Binding-site contacts:
Ligand atom O2 contacts residue PHE322 of chain 1.A at 3.5 Å.
Ligand atom C2 contacts residue TYR321 of chain 1.A at 3.6 Å (hydrophobic).
Ligand atom O7 contacts residue ASN213 of chain 1.A at 3.3 Å (h-bond).
Ligand atom C3 contacts residue ASP309 of chain 1.A at 3.7 Å.
Ligand atom O4 contacts residue GLU283 of chain 1.A at 2.6 Å (salt-bridge).
Ligand atom O3 contacts residue LYS304 of chain 1.B at 2.9 Å (salt-bridge).
Ligand atom O3 contacts residue LYS214 of chain 1.A at 3.0 Å (salt-bridge).
Ligand atom O7 contacts residue LYS214 of chain 1.A at 3.7 Å.
Ligand atom C2 contacts residue TYR321 of chain 1.A at 3.7 Å (hydrophobic).
Ligand atom O4 contacts residue LYS214 of chain 1.A at 3.0 Å (salt-bridge).
Ligand atom C5 contacts residue TRP319 of chain 1.A at 3.7 Å (hydrophobic).
Ligand atom O5 contacts residue LYS214 of chain 1.A at 3.3 Å (salt-bridge).
Ligand atom O4 contacts residue ARG217 of chain 1.A at 2.9 Å (salt-bridge).
Ligand atom C6 contacts residue GLU283 of chain 1.A at 3.3 Å.
Ligand atom C6 contacts residue GLY248 of chain 1.A at 3.4 Å.
Ligand atom C8 contacts residue TYR321 of chain 1.A at 3.5 Å (hydrophobic).
Ligand atom C3 contacts residue TYR321 of chain 1.A at 3.4 Å (hydrophobic).
Ligand atom C4 contacts residue ARG217 of chain 1.A at 3.9 Å.
Ligand atom C1 contacts residue TYR321 of chain 1.A at 3.6 Å (hydrophobic).
Ligand atom O3 contacts residue TYR321 of chain 1.A at 3.5 Å (h-bond).
Ligand atom C5 contacts residue TRP319 of chain 1.A at 3.8 Å (hydrophobic).
Ligand atom O2 contacts residue TYR321 of chain 1.A at 2.7 Å (h-bond).
Ligand atom C3 contacts residue LYS214 of chain 1.A at 3.8 Å.
Ligand atom C3 contacts residue TRP319 of chain 1.A at 3.8 Å (hydrophobic).
Ligand atom N2 contacts residue TYR321 of chain 1.A at 2.7 Å (h-bond).
Ligand atom O4 contacts residue GLU206 of chain 1.A at 2.6 Å (salt-bridge).
Ligand atom C1 contacts residue LYS214 of chain 1.A at 3.6 Å.
Ligand atom C4 contacts residue GLU283 of chain 1.A at 3.5 Å.
Ligand atom O6 contacts residue GLU206 of chain 1.A at 2.7 Å (salt-bridge).
Ligand atom O6 contacts residue SER249 of chain 1.A at 3.4 Å.
Ligand atom O6 contacts residue GLU283 of chain 1.A at 2.9 Å (salt-bridge).
Ligand atom O3 contacts residue PHE322 of chain 1.A at 3.3 Å.
Ligand atom C7 contacts residue TYR321 of chain 1.A at 3.5 Å (hydrophobic).
Ligand atom C4 contacts residue LYS214 of chain 1.A at 3.9 Å.
Ligand atom C4 contacts residue ASP309 of chain 1.A at 3.4 Å.
Ligand atom O5 contacts residue ARG217 of chain 1.A at 3.6 Å (salt-bridge).
Ligand atom C4 contacts residue GLU206 of chain 1.A at 3.5 Å.
Ligand atom C6 contacts residue GLU206 of chain 1.A at 3.5 Å.
Ligand atom O3 contacts residue ASP309 of chain 1.A at 3.5 Å (salt-bridge).
Ligand atom C4 contacts residue TRP319 of chain 1.A at 3.7 Å (hydrophobic).

The small molecule below binds the protein below.
Small molecule (SMILES): CC(=O)N[C@@H]1[C@@H](O[C@@H]2O[C@H](CO)[C@H](O)[C@H](O)[C@H]2O)[C@@H](O)[C@@H](CO)O[C@H]1O

Sequence of chain 1.A:
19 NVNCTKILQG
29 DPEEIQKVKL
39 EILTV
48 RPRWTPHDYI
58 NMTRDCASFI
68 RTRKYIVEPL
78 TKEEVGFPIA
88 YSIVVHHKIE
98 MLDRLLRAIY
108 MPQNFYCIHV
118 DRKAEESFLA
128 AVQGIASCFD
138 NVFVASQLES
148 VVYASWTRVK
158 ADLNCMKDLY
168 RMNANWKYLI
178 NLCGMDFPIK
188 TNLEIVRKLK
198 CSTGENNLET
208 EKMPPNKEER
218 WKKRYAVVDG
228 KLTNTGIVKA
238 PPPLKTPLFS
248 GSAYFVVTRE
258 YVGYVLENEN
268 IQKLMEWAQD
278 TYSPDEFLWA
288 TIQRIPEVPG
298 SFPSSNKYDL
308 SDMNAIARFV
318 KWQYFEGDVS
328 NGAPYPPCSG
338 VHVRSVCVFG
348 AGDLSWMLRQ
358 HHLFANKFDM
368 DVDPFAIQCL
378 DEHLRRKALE

Sequence of chain 1.B:
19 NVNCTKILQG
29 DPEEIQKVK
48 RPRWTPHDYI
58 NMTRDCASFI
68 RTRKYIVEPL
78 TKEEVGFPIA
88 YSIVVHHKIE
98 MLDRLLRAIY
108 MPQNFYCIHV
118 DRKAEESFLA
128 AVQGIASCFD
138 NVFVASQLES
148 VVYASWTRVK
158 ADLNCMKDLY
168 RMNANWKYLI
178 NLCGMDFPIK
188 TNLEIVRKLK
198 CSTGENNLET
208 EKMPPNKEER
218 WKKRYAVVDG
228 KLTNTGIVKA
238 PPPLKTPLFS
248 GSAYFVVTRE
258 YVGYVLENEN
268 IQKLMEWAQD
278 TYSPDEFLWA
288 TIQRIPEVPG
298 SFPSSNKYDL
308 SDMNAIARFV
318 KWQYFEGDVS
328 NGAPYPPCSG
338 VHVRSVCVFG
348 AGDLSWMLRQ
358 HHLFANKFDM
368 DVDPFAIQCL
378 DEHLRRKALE